Binding-site contacts:
Ligand atom CD2 contacts residue TYR207 of chain 1.B at 4.4 Å (hydrophobic).
Ligand atom CD1 contacts residue PHE75 of chain 1.B at 3.7 Å (hydrophobic).
Ligand atom CD2 contacts residue PLP1 of chain 1.G at 3.4 Å.
Ligand atom C contacts residue LEU153 of chain 1.A at 3.0 Å (hydrophobic).
Ligand atom O contacts residue PHE30 of chain 1.B at 3.8 Å.
Ligand atom N contacts residue THR240 of chain 1.B at 3.9 Å.
Ligand atom CD1 contacts residue VAL155 of chain 1.A at 3.5 Å (hydrophobic).
Ligand atom O contacts residue TYR70 of chain 1.A at 2.4 Å (h-bond).
Ligand atom O contacts residue TYR141 of chain 1.B at 4.3 Å.
Ligand atom CD1 contacts residue TYR70 of chain 1.A at 3.7 Å (hydrophobic).
Ligand atom C contacts residue ARG143 of chain 1.B at 3.9 Å.
Ligand atom C contacts residue VAL155 of chain 1.A at 4.0 Å (hydrophobic).
Ligand atom CD2 contacts residue THR240 of chain 1.B at 3.8 Å.
Ligand atom OXT contacts residue GLY154 of chain 1.A at 3.6 Å.
Ligand atom CD1 contacts residue TYR207 of chain 1.B at 4.0 Å (hydrophobic).
Ligand atom CG contacts residue PHE75 of chain 1.B at 4.5 Å (hydrophobic).
Ligand atom CG contacts residue VAL155 of chain 1.A at 4.4 Å (hydrophobic).
Ligand atom CB contacts residue TYR141 of chain 1.B at 3.8 Å (hydrophobic).
Ligand atom C contacts residue GLY154 of chain 1.A at 4.5 Å.
Ligand atom CA contacts residue PHE30 of chain 1.B at 3.8 Å (hydrophobic).
Ligand atom CD1 contacts residue THR240 of chain 1.B at 4.3 Å.
Ligand atom CA contacts residue TYR141 of chain 1.B at 4.1 Å (hydrophobic).
Ligand atom O contacts residue LEU153 of chain 1.A at 2.6 Å (h-bond).
Ligand atom CD2 contacts residue PHE75 of chain 1.B at 4.3 Å (hydrophobic).
Ligand atom OXT contacts residue LEU153 of chain 1.A at 2.9 Å (h-bond).
Ligand atom CN contacts residue PHE30 of chain 1.B at 3.9 Å (hydrophobic).
Ligand atom C contacts residue TYR70 of chain 1.A at 3.4 Å (hydrophobic).
Ligand atom CD2 contacts residue LYS202 of chain 1.B at 3.8 Å.
Ligand atom OXT contacts residue PHE30 of chain 1.B at 3.9 Å.
Ligand atom CA contacts residue ARG143 of chain 1.B at 4.2 Å.
Ligand atom OXT contacts residue TYR70 of chain 1.A at 3.7 Å.
Ligand atom CN contacts residue ALA314 of chain 1.B at 4.3 Å (hydrophobic).
Ligand atom N contacts residue PHE30 of chain 1.B at 4.3 Å.
Ligand atom OXT contacts residue VAL155 of chain 1.A at 3.2 Å (h-bond).
Ligand atom CN contacts residue THR240 of chain 1.B at 4.5 Å.
Ligand atom CB contacts residue ARG143 of chain 1.B at 3.9 Å.
Ligand atom O contacts residue ARG143 of chain 1.B at 2.8 Å (salt-bridge).
Ligand atom CA contacts residue LEU153 of chain 1.A at 4.5 Å (hydrophobic).
Ligand atom C contacts residue PHE30 of chain 1.B at 3.5 Å (hydrophobic).
Ligand atom CG contacts residue THR240 of chain 1.B at 3.9 Å.

Sequence of chain 1.A:
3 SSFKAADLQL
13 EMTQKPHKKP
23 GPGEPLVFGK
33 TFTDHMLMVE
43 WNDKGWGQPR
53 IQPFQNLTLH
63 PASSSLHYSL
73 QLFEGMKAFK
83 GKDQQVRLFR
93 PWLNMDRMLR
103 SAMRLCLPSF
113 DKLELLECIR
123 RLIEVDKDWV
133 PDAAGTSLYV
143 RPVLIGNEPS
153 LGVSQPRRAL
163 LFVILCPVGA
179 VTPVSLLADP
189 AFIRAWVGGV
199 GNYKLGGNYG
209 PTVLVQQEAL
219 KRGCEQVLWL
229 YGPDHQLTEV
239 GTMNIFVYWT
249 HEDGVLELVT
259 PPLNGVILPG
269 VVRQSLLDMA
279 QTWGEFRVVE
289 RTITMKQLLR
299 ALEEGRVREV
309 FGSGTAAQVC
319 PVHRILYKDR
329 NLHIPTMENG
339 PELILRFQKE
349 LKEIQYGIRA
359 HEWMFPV

The small molecule below binds the protein below.
Small molecule (SMILES): CN[C@@H](CC(C)C)C(=O)O

Sequence of chain 1.B:
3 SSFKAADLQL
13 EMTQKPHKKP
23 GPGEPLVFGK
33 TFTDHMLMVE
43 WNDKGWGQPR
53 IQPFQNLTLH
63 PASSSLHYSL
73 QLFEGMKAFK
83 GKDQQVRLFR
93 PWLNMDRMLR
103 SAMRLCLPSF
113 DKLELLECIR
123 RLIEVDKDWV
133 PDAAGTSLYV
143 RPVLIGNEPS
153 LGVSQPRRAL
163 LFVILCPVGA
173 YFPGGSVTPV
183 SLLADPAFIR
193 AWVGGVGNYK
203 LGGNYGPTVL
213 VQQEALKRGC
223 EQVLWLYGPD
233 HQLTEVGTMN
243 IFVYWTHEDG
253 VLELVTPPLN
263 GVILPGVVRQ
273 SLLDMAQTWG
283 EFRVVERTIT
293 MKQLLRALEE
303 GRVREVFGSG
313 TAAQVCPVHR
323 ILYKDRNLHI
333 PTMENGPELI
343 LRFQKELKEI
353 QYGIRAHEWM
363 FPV